Binding-site contacts:
Ligand atom C4 contacts residue ASN657 of chain 1.C at 4.2 Å.
Ligand atom C3 contacts residue ASN657 of chain 1.C at 3.8 Å.
Ligand atom C8 contacts residue ASN657 of chain 1.C at 4.2 Å.
Ligand atom C5 contacts residue ASN657 of chain 1.C at 3.6 Å.
Ligand atom O5 contacts residue ASN657 of chain 1.C at 2.3 Å (h-bond).
Ligand atom C2 contacts residue ASN657 of chain 1.C at 2.5 Å.
Ligand atom C7 contacts residue ASN657 of chain 1.C at 4.0 Å.
Ligand atom C1 contacts residue ASN657 of chain 1.C at 1.4 Å.
Ligand atom N2 contacts residue ASN657 of chain 1.C at 2.9 Å (h-bond).

A protein and the small-molecule ligand that binds it are described below.
Small molecule (SMILES): CC(=O)N[C@@H]1[C@@H](O)[C@H](O)[C@@H](CO)O[C@H]1O

Sequence of chain 1.C:
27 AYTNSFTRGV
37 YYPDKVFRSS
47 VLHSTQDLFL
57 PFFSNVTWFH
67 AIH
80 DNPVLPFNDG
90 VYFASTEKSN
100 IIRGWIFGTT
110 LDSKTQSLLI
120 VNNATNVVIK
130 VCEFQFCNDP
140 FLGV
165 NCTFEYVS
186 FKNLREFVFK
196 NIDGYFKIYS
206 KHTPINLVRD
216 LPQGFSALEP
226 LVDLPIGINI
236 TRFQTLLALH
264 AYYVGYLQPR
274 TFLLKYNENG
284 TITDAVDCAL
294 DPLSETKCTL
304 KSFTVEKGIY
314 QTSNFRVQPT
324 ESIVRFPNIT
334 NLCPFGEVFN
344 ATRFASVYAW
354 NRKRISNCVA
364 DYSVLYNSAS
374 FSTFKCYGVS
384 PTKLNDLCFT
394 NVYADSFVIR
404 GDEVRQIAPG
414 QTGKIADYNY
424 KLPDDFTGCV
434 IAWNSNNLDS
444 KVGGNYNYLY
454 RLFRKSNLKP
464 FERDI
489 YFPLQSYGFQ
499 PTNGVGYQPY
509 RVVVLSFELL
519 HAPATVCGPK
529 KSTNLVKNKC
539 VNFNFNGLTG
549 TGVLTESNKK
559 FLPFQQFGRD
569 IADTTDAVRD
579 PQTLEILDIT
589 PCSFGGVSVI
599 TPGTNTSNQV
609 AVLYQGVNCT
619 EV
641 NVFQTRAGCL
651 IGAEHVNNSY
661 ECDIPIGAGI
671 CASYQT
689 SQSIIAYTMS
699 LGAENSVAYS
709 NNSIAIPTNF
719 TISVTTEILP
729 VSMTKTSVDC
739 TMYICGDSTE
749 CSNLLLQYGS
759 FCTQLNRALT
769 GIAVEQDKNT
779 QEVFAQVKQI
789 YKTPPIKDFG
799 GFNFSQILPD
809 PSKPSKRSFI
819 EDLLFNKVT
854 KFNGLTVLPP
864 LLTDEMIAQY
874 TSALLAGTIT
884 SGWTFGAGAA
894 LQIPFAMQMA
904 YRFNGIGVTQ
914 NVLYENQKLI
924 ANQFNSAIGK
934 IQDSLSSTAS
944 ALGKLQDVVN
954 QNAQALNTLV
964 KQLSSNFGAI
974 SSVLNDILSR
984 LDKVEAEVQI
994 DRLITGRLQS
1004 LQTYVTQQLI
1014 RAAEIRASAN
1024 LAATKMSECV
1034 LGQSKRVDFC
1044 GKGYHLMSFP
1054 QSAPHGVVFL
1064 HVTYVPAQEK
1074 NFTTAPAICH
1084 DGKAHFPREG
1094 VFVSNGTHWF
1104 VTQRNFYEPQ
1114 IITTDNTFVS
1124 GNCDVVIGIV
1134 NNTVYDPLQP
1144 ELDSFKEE